Binding-site contacts:
Ligand atom N2 contacts residue ASN173 of chain 1.B at 2.9 Å (h-bond).
Ligand atom C2 contacts residue ASN173 of chain 1.B at 2.5 Å.
Ligand atom O5 contacts residue ASN173 of chain 1.B at 2.4 Å (h-bond).
Ligand atom C3 contacts residue ASN173 of chain 1.B at 3.8 Å.
Ligand atom C4 contacts residue ASN173 of chain 1.B at 4.2 Å.
Ligand atom C1 contacts residue ASN173 of chain 1.B at 1.4 Å.
Ligand atom C7 contacts residue ASN173 of chain 1.B at 3.8 Å.
Ligand atom O6 contacts residue ASN173 of chain 1.B at 4.0 Å.
Ligand atom C5 contacts residue ASN173 of chain 1.B at 3.7 Å.
Ligand atom O7 contacts residue ASN173 of chain 1.B at 4.2 Å.

Sequence of chain 1.B:
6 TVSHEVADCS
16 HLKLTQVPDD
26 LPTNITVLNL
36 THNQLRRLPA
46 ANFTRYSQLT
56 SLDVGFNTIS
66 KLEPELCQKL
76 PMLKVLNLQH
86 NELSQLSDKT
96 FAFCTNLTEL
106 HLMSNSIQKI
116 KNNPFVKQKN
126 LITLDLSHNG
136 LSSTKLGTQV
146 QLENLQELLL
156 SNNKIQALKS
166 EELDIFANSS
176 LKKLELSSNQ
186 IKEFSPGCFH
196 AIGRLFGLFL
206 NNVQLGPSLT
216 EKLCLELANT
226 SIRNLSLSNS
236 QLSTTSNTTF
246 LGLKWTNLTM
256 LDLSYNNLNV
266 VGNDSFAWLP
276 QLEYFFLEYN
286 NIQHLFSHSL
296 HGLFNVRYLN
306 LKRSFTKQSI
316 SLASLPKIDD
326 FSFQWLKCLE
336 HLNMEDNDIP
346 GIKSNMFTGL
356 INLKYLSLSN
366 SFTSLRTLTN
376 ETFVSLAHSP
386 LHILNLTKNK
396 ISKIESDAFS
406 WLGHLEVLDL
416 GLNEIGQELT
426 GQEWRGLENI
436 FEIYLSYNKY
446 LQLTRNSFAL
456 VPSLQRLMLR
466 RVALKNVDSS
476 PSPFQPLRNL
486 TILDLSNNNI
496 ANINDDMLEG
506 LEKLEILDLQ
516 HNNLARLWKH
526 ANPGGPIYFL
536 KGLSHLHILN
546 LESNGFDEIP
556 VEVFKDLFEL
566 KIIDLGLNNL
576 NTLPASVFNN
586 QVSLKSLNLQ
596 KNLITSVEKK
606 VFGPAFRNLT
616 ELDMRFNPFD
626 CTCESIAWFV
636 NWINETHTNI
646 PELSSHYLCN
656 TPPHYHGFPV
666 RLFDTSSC

A protein and the small-molecule ligand that binds it are described below.
Small molecule (SMILES): CC(=O)N[C@@H]1[C@@H](O)[C@H](O)[C@@H](CO)O[C@H]1O